A protein and the small-molecule ligand that binds it are described below.
Small molecule (SMILES): CC(=O)N[C@@H]1[C@@H](O)[C@H](O)[C@@H](CO)O[C@H]1O

Sequence of chain 1.A:
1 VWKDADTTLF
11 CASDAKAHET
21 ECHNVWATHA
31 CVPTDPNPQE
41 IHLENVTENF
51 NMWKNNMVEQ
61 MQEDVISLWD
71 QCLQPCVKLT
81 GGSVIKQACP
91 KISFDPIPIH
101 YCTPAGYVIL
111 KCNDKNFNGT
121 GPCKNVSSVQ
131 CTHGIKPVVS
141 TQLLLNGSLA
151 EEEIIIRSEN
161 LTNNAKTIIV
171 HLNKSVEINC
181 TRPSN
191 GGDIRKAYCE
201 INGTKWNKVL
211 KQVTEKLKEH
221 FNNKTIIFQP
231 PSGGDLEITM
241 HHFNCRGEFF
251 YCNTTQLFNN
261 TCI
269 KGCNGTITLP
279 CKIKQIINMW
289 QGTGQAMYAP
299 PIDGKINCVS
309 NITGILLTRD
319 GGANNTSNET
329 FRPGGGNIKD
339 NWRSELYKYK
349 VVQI

Binding-site contacts:
Ligand atom O6 contacts residue SER175 of chain 1.A at 3.6 Å.
Ligand atom C1 contacts residue ASN309 of chain 1.A at 1.4 Å.
Ligand atom C7 contacts residue ASN309 of chain 1.A at 3.3 Å.
Ligand atom C7 contacts residue ASN146 of chain 1.A at 4.5 Å.
Ligand atom C8 contacts residue ASN146 of chain 1.A at 4.0 Å.
Ligand atom C8 contacts residue NAG1 of chain 1.E at 3.8 Å.
Ligand atom C1 contacts residue SER175 of chain 1.A at 3.9 Å.
Ligand atom C4 contacts residue ASN309 of chain 1.A at 4.2 Å.
Ligand atom C2 contacts residue ASN309 of chain 1.A at 2.4 Å.
Ligand atom C5 contacts residue ASN309 of chain 1.A at 3.6 Å.
Ligand atom C6 contacts residue LEU149 of chain 1.A at 4.1 Å (hydrophobic).
Ligand atom N2 contacts residue ASN309 of chain 1.A at 2.9 Å (h-bond).
Ligand atom O5 contacts residue ASN309 of chain 1.A at 2.3 Å (h-bond).
Ligand atom O6 contacts residue LEU149 of chain 1.A at 3.7 Å.
Ligand atom O7 contacts residue ASN309 of chain 1.A at 3.3 Å (h-bond).
Ligand atom O5 contacts residue SER175 of chain 1.A at 3.6 Å.
Ligand atom C3 contacts residue ASN309 of chain 1.A at 3.8 Å.
Ligand atom C8 contacts residue ASN309 of chain 1.A at 4.4 Å.
Ligand atom O7 contacts residue ASN146 of chain 1.A at 4.4 Å.